Sequence of chain 1.A:
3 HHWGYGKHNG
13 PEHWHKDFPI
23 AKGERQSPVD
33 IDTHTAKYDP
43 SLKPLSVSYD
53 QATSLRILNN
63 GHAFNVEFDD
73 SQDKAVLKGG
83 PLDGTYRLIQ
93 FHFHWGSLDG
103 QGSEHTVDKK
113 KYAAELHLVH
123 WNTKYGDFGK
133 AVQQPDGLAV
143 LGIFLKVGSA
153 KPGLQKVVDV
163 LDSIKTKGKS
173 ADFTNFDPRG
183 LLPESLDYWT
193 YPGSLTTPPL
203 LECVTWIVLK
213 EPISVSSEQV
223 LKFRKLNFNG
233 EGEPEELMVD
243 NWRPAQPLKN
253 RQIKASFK

Binding-site contacts:
Ligand atom CAH contacts residue PRO201 of chain 1.A at 3.5 Å (hydrophobic).
Ligand atom CAF contacts residue GOL1 of chain 1.C at 3.8 Å.
Ligand atom CAJ contacts residue VAL121 of chain 1.A at 4.3 Å (hydrophobic).
Ligand atom OAB contacts residue HIS94 of chain 1.A at 3.3 Å.
Ligand atom CAP contacts residue GOL1 of chain 1.C at 4.0 Å.
Ligand atom CAO contacts residue GOL1 of chain 1.C at 4.3 Å.
Ligand atom CAG contacts residue PRO201 of chain 1.A at 3.9 Å (hydrophobic).
Ligand atom OAA contacts residue THR199 of chain 1.A at 2.7 Å (h-bond).
Ligand atom CAJ contacts residue GLN92 of chain 1.A at 3.7 Å.
Ligand atom OAL contacts residue PRO200 of chain 1.A at 4.0 Å.
Ligand atom CAI contacts residue GOL1 of chain 1.C at 4.0 Å.
Ligand atom CAP contacts residue THR199 of chain 1.A at 3.8 Å.
Ligand atom CAM contacts residue HIS94 of chain 1.A at 4.2 Å.
Ligand atom CAO contacts residue LEU197 of chain 1.A at 4.1 Å (hydrophobic).
Ligand atom OAL contacts residue LEU197 of chain 1.A at 4.2 Å.
Ligand atom OAB contacts residue VAL121 of chain 1.A at 4.3 Å.
Ligand atom CAF contacts residue PHE130 of chain 1.A at 3.8 Å (hydrophobic).
Ligand atom CAG contacts residue LEU197 of chain 1.A at 3.7 Å (hydrophobic).
Ligand atom OAB contacts residue ZN1 of chain 1.B at 3.6 Å.
Ligand atom CAN contacts residue LEU197 of chain 1.A at 4.3 Å (hydrophobic).
Ligand atom CAC contacts residue PRO201 of chain 1.A at 4.2 Å (hydrophobic).
Ligand atom CAF contacts residue GLN92 of chain 1.A at 3.5 Å.
Ligand atom CAK contacts residue LEU197 of chain 1.A at 3.9 Å (hydrophobic).
Ligand atom CAO contacts residue THR199 of chain 1.A at 4.2 Å.
Ligand atom CAK contacts residue GOL1 of chain 1.C at 4.0 Å.
Ligand atom CAE contacts residue PRO201 of chain 1.A at 3.9 Å (hydrophobic).
Ligand atom OAA contacts residue THR198 of chain 1.A at 3.4 Å (h-bond).
Ligand atom OAA contacts residue LEU197 of chain 1.A at 3.7 Å.
Ligand atom CAD contacts residue PHE130 of chain 1.A at 3.9 Å (hydrophobic).
Ligand atom CAM contacts residue LEU197 of chain 1.A at 4.0 Å (hydrophobic).
Ligand atom CAJ contacts residue GOL1 of chain 1.C at 3.9 Å.
Ligand atom CAG contacts residue PHE130 of chain 1.A at 3.9 Å (hydrophobic).
Ligand atom CAD contacts residue PRO201 of chain 1.A at 4.2 Å (hydrophobic).
Ligand atom CAI contacts residue PHE130 of chain 1.A at 3.8 Å (hydrophobic).
Ligand atom CAN contacts residue PRO201 of chain 1.A at 3.5 Å (hydrophobic).
Ligand atom CAD contacts residue VAL134 of chain 1.A at 4.2 Å (hydrophobic).
Ligand atom OAL contacts residue PRO201 of chain 1.A at 3.8 Å.
Ligand atom CAM contacts residue THR199 of chain 1.A at 3.5 Å.
Ligand atom CAK contacts residue THR199 of chain 1.A at 3.2 Å.
Ligand atom CAP contacts residue LEU197 of chain 1.A at 3.9 Å (hydrophobic).

The protein below binds the small molecule below.
Small molecule (SMILES): O=C(O)c1cccc(Oc2ccccc2)c1